Binding-site contacts:
Ligand atom C1 contacts residue LEU74 of chain 1.A at 3.7 Å (hydrophobic).
Ligand atom F10 contacts residue ILE141 of chain 1.A at 3.4 Å.
Ligand atom C31 contacts residue MET109 of chain 1.A at 3.3 Å (hydrophobic).
Ligand atom C4 contacts residue ARG70 of chain 1.A at 3.6 Å.
Ligand atom O15 contacts residue ILE84 of chain 1.A at 3.7 Å.
Ligand atom N12 contacts residue ASP168 of chain 1.A at 3.6 Å.
Ligand atom C24 contacts residue PHE169 of chain 1.A at 3.4 Å (hydrophobic).
Ligand atom F8 contacts residue VAL83 of chain 1.A at 3.5 Å.
Ligand atom N12 contacts residue GLU71 of chain 1.A at 3.1 Å (salt-bridge).
Ligand atom F8 contacts residue LEU167 of chain 1.A at 3.6 Å.
Ligand atom C25 contacts residue VAL38 of chain 1.A at 3.6 Å (hydrophobic).
Ligand atom C31 contacts residue LEU108 of chain 1.A at 3.5 Å (hydrophobic).
Ligand atom C1 contacts residue ASP168 of chain 1.A at 3.6 Å.
Ligand atom N26 contacts residue PHE169 of chain 1.A at 3.5 Å.
Ligand atom C17 contacts residue ILE84 of chain 1.A at 3.6 Å (hydrophobic).
Ligand atom C3 contacts residue ASP168 of chain 1.A at 3.7 Å.
Ligand atom F10 contacts residue HIS148 of chain 1.A at 3.3 Å.
Ligand atom C17 contacts residue ASP168 of chain 1.A at 3.5 Å.
Ligand atom N14 contacts residue GLU71 of chain 1.A at 2.6 Å (salt-bridge).
Ligand atom C29 contacts residue MET109 of chain 1.A at 3.6 Å (hydrophobic).
Ligand atom O15 contacts residue LEU167 of chain 1.A at 3.6 Å.
Ligand atom F8 contacts residue ILE166 of chain 1.A at 3.4 Å.
Ligand atom C16 contacts residue GLU71 of chain 1.A at 3.3 Å.
Ligand atom F10 contacts residue ILE166 of chain 1.A at 3.5 Å.
Ligand atom C21 contacts residue GLU71 of chain 1.A at 3.4 Å.
Ligand atom O15 contacts residue ASP168 of chain 1.A at 2.8 Å (salt-bridge).
Ligand atom C13 contacts residue GLU71 of chain 1.A at 3.4 Å.
Ligand atom F9 contacts residue ILE141 of chain 1.A at 3.4 Å.
Ligand atom O32 contacts residue ALA51 of chain 1.A at 3.5 Å.
Ligand atom N14 contacts residue ASP168 of chain 1.A at 3.5 Å (salt-bridge).
Ligand atom C13 contacts residue ASP168 of chain 1.A at 3.1 Å.
Ligand atom O32 contacts residue LEU108 of chain 1.A at 3.3 Å.
Ligand atom C25 contacts residue PHE169 of chain 1.A at 3.3 Å (hydrophobic).
Ligand atom O22 contacts residue THR106 of chain 1.A at 3.6 Å.
Ligand atom O32 contacts residue MET109 of chain 1.A at 2.7 Å (h-bond).
Ligand atom CL11 contacts residue ILE146 of chain 1.A at 3.6 Å.
Ligand atom F8 contacts residue ILE84 of chain 1.A at 3.3 Å.
Ligand atom C18 contacts residue ILE84 of chain 1.A at 3.6 Å (hydrophobic).
Ligand atom N30 contacts residue MET109 of chain 1.A at 3.6 Å (h-bond).
Ligand atom C28 contacts residue ALA51 of chain 1.A at 3.4 Å (hydrophobic).

The small molecule below binds the protein below.
Small molecule (SMILES): CNC(=O)c1cc(Oc2ccc(NC(=O)Nc3ccc(Cl)c(C(F)(F)F)c3)cc2)ccn1

Sequence of chain 1.A:
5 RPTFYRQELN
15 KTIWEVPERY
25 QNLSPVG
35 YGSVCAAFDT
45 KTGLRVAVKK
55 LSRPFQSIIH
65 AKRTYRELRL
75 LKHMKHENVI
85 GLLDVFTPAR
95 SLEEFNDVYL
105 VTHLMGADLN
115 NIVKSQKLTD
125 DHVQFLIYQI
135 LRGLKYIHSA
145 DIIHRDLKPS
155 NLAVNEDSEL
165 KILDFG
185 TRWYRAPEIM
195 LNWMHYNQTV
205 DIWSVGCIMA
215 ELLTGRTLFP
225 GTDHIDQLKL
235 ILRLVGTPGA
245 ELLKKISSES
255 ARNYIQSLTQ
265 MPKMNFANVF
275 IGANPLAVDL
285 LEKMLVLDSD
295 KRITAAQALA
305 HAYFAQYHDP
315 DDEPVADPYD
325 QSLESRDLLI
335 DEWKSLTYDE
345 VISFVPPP